This protein binds this small molecule.
Small molecule (SMILES): CC[C@H](C)[C@H](NC(=O)[C@@H](N)CCCCN)C(=O)N[C@@H](CC(C)C)C(=O)N[C@@H](Cc1cnc[nH]1)C(=O)N[C@@H](CCCN=C(N)N)C(=O)N[C@@H](CC(C)C)C(=O)N[C@@H](CC(C)C)C(=O)N[C@@H](CCC(N)=O)C(=O)N[C@H](C=O)CC(=O)O

Binding-site contacts:
Ligand atom CB contacts residue GLU240 of chain 1.C at 3.4 Å.
Ligand atom CD1 contacts residue GLU240 of chain 1.C at 4.0 Å.
Ligand atom CD2 contacts residue PHE65 of chain 1.C at 3.9 Å (hydrophobic).
Ligand atom CB contacts residue VAL74 of chain 1.C at 4.1 Å (hydrophobic).
Ligand atom CG2 contacts residue LEU237 of chain 1.C at 3.9 Å (hydrophobic).
Ligand atom CD2 contacts residue ILE56 of chain 1.C at 3.1 Å (hydrophobic).
Ligand atom NE2 contacts residue LEU70 of chain 1.C at 3.6 Å.
Ligand atom CD1 contacts residue MET241 of chain 1.C at 3.8 Å (hydrophobic).
Ligand atom CB contacts residue MET241 of chain 1.C at 3.7 Å (hydrophobic).
Ligand atom CD1 contacts residue ASP236 of chain 1.C at 4.0 Å.
Ligand atom NZ contacts residue GLU240 of chain 1.C at 4.1 Å.
Ligand atom CG contacts residue VAL74 of chain 1.C at 3.6 Å (hydrophobic).
Ligand atom CG contacts residue ILE56 of chain 1.C at 3.9 Å (hydrophobic).
Ligand atom CA contacts residue GLU240 of chain 1.C at 3.8 Å.
Ligand atom O contacts residue ILE56 of chain 1.C at 3.9 Å.
Ligand atom CD2 contacts residue GLN73 of chain 1.C at 3.7 Å.
Ligand atom CD2 contacts residue GLU78 of chain 1.C at 3.5 Å.
Ligand atom CA contacts residue GLU240 of chain 1.C at 4.0 Å.
Ligand atom N contacts residue GLU240 of chain 1.C at 3.0 Å (salt-bridge).
Ligand atom CB contacts residue LEU237 of chain 1.C at 4.0 Å (hydrophobic).
Ligand atom CD1 contacts residue LEU77 of chain 1.C at 3.5 Å (hydrophobic).
Ligand atom O contacts residue LYS60 of chain 1.C at 3.8 Å.
Ligand atom O contacts residue LYS60 of chain 1.C at 2.6 Å (salt-bridge).
Ligand atom CG1 contacts residue GLU240 of chain 1.C at 3.3 Å.
Ligand atom CD1 contacts residue LEU237 of chain 1.C at 3.9 Å (hydrophobic).
Ligand atom CD1 contacts residue VAL74 of chain 1.C at 4.2 Å (hydrophobic).
Ligand atom CD2 contacts residue LEU77 of chain 1.C at 3.8 Å (hydrophobic).
Ligand atom CD2 contacts residue MET241 of chain 1.C at 3.3 Å (hydrophobic).
Ligand atom CD2 contacts residue LEU70 of chain 1.C at 3.9 Å (hydrophobic).
Ligand atom C contacts residue GLU240 of chain 1.C at 4.0 Å.
Ligand atom CD2 contacts residue VAL74 of chain 1.C at 3.3 Å (hydrophobic).
Ligand atom CD2 contacts residue LYS60 of chain 1.C at 3.7 Å.
Ligand atom CG contacts residue LEU70 of chain 1.C at 4.0 Å (hydrophobic).
Ligand atom CG contacts residue MET241 of chain 1.C at 3.7 Å (hydrophobic).
Ligand atom C contacts residue ILE56 of chain 1.C at 4.2 Å (hydrophobic).
Ligand atom C contacts residue LYS60 of chain 1.C at 3.8 Å.
Ligand atom CA contacts residue ILE56 of chain 1.C at 4.2 Å (hydrophobic).
Ligand atom CD1 contacts residue ILE56 of chain 1.C at 3.5 Å (hydrophobic).
Ligand atom NE2 contacts residue LEU70 of chain 1.C at 3.6 Å.
Ligand atom CG contacts residue LEU77 of chain 1.C at 4.0 Å (hydrophobic).

Sequence of chain 1.C:
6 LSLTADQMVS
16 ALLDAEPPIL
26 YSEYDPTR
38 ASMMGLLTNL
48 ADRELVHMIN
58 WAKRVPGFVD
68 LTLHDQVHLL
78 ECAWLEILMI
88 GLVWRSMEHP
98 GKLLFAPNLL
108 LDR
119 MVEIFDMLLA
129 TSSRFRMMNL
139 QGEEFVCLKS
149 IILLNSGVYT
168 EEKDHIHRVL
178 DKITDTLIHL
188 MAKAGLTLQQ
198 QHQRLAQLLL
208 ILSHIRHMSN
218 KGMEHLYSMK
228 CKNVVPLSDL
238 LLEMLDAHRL